Binding-site contacts:
Ligand atom O6 contacts residue ARG221 of chain 1.J at 3.9 Å.
Ligand atom C2 contacts residue ASN244 of chain 1.J at 2.5 Å.
Ligand atom C7 contacts residue ASN244 of chain 1.J at 3.6 Å.
Ligand atom N2 contacts residue ASN244 of chain 1.J at 2.9 Å (h-bond).
Ligand atom C5 contacts residue ASN244 of chain 1.J at 3.7 Å.
Ligand atom C3 contacts residue ASN244 of chain 1.J at 3.8 Å.
Ligand atom C1 contacts residue ASN244 of chain 1.J at 1.4 Å.
Ligand atom C4 contacts residue ASN244 of chain 1.J at 4.3 Å.
Ligand atom O5 contacts residue ASN244 of chain 1.J at 2.4 Å (h-bond).
Ligand atom O7 contacts residue ASN244 of chain 1.J at 3.8 Å.

This protein binds this small molecule.
Small molecule (SMILES): CC(=O)N[C@H]1[C@H](O[C@H]2[C@H](O)[C@@H](NC(C)=O)CO[C@@H]2CO)O[C@H](CO)[C@@H](O)[C@@H]1O

Sequence of chain 1.J:
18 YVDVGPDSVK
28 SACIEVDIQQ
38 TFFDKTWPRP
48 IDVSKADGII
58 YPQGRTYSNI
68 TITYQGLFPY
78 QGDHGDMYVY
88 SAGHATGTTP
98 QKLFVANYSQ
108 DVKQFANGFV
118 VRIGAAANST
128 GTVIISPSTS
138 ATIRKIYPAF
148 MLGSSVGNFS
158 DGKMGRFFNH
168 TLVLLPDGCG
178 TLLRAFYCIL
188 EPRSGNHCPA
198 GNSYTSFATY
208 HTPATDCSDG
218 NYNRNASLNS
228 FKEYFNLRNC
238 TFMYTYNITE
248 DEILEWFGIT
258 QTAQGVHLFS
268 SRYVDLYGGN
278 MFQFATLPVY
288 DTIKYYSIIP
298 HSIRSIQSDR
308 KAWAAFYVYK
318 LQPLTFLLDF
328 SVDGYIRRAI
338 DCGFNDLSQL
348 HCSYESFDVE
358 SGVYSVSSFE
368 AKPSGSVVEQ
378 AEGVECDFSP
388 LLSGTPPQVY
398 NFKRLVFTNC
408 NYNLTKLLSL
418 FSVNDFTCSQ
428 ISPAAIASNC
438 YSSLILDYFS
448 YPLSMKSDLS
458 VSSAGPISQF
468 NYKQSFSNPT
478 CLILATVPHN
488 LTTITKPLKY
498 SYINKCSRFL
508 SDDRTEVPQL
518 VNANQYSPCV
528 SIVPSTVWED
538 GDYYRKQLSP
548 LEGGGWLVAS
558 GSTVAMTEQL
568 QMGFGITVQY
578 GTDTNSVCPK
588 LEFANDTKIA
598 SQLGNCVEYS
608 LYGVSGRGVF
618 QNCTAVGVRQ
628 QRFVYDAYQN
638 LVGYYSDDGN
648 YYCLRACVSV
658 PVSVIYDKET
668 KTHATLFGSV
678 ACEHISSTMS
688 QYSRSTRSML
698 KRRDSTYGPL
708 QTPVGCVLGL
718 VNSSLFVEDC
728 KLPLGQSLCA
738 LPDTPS